Binding-site contacts:
Ligand atom O2 contacts residue LYS172 of chain 1.A at 2.4 Å (salt-bridge).
Ligand atom O2 contacts residue LEU85 of chain 1.A at 3.7 Å.
Ligand atom S contacts residue LYS172 of chain 1.A at 1.6 Å (salt-bridge).
Ligand atom C contacts residue GLU180 of chain 1.A at 3.3 Å.
Ligand atom C17 contacts residue GOL1 of chain 1.K at 3.3 Å.
Ligand atom C8 contacts residue PRO220 of chain 1.A at 3.8 Å (hydrophobic).
Ligand atom N2 contacts residue VAL221 of chain 1.A at 2.6 Å (h-bond).
Ligand atom C9 contacts residue ILE296 of chain 1.A at 3.7 Å (hydrophobic).
Ligand atom C14 contacts residue ALA140 of chain 1.A at 3.6 Å (hydrophobic).
Ligand atom N3 contacts residue TYR96 of chain 1.A at 2.9 Å (h-bond).
Ligand atom C1 contacts residue ILE218 of chain 1.A at 3.8 Å (hydrophobic).
Ligand atom N4 contacts residue EDO1 of chain 1.H at 3.5 Å (h-bond).
Ligand atom C14 contacts residue TYR96 of chain 1.A at 3.4 Å (hydrophobic).
Ligand atom O1 contacts residue EDO1 of chain 1.H at 3.6 Å.
Ligand atom C5 contacts residue EDO1 of chain 1.H at 3.4 Å.
Ligand atom C contacts residue ASP297 of chain 1.A at 3.7 Å.
Ligand atom C9 contacts residue TYR206 of chain 1.A at 3.5 Å (hydrophobic).
Ligand atom C1 contacts residue LYS172 of chain 1.A at 3.7 Å.
Ligand atom C11 contacts residue VAL221 of chain 1.A at 2.9 Å (hydrophobic).
Ligand atom C16 contacts residue PRO220 of chain 1.A at 3.7 Å (hydrophobic).
Ligand atom N3 contacts residue LEU94 of chain 1.A at 3.8 Å.
Ligand atom C6 contacts residue LYS172 of chain 1.A at 3.4 Å.
Ligand atom C3 contacts residue TYR206 of chain 1.A at 3.6 Å (hydrophobic).
Ligand atom N contacts residue PRO220 of chain 1.A at 3.5 Å.
Ligand atom N contacts residue VAL221 of chain 1.A at 3.1 Å (h-bond).
Ligand atom C2 contacts residue ILE218 of chain 1.A at 3.6 Å (hydrophobic).
Ligand atom O3 contacts residue PRO92 of chain 1.A at 3.3 Å.
Ligand atom C2 contacts residue TYR206 of chain 1.A at 3.6 Å (hydrophobic).
Ligand atom C11 contacts residue GOL1 of chain 1.K at 3.5 Å.
Ligand atom C7 contacts residue ILE296 of chain 1.A at 3.7 Å (hydrophobic).
Ligand atom O1 contacts residue LYS172 of chain 1.A at 2.6 Å (salt-bridge).
Ligand atom O contacts residue LYS172 of chain 1.A at 3.4 Å.
Ligand atom N1 contacts residue PRO220 of chain 1.A at 3.6 Å.
Ligand atom C15 contacts residue VAL222 of chain 1.A at 3.7 Å (hydrophobic).
Ligand atom C6 contacts residue EDO1 of chain 1.H at 3.6 Å.
Ligand atom C12 contacts residue VAL221 of chain 1.A at 3.5 Å (hydrophobic).
Ligand atom O2 contacts residue ILE170 of chain 1.A at 3.3 Å.
Ligand atom C9 contacts residue VAL221 of chain 1.A at 3.8 Å (hydrophobic).
Ligand atom O3 contacts residue LYS172 of chain 1.A at 2.4 Å (salt-bridge).
Ligand atom C16 contacts residue VAL221 of chain 1.A at 3.4 Å (hydrophobic).

This protein binds this small molecule.
Small molecule (SMILES): COc1ccc(-c2c(C)nn3c(NCc4ccncc4)cc(C)nc23)cc1OS(=O)(=O)F

Sequence of chain 1.A:
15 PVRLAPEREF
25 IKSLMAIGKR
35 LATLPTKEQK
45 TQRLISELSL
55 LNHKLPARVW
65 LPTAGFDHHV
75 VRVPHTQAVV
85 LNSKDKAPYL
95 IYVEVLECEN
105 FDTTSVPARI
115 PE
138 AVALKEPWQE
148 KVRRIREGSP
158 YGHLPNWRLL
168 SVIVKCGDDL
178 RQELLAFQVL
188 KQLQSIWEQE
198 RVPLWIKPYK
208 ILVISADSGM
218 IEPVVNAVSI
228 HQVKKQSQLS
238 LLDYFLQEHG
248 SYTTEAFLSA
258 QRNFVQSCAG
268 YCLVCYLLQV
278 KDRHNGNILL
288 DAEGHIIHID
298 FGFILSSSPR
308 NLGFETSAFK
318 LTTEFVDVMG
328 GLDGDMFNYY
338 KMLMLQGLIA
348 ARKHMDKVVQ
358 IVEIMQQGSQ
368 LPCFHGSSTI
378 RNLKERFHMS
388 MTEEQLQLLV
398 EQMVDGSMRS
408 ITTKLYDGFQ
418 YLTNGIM